A small-molecule ligand and the protein it binds are described below.
Small molecule (SMILES): Cc1n[nH]c2cc(Nc3nc(NC4CC4)c4occc4n3)ccc12

Sequence of chain 1.B:
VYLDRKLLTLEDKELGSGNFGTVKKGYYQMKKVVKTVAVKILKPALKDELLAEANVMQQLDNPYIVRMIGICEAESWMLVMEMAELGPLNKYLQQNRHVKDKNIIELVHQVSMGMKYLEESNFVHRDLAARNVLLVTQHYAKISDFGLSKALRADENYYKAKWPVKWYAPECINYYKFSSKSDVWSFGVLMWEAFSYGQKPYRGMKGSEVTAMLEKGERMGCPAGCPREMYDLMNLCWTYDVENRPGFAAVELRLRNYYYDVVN

Binding-site contacts:
Ligand atom C1 contacts residue GLU100 of chain 1.B at 3.7 Å.
Ligand atom C5 contacts residue LEU25 of chain 1.B at 3.8 Å (hydrophobic).
Ligand atom C18 contacts residue VAL81 of chain 1.B at 3.7 Å (hydrophobic).
Ligand atom C13 contacts residue ALA99 of chain 1.B at 3.7 Å (hydrophobic).
Ligand atom C1 contacts residue LEU101 of chain 1.B at 3.8 Å (hydrophobic).
Ligand atom N20 contacts residue VAL33 of chain 1.B at 3.6 Å.
Ligand atom C17 contacts residue VAL81 of chain 1.B at 3.6 Å (hydrophobic).
Ligand atom C1 contacts residue ALA99 of chain 1.B at 2.8 Å (hydrophobic).
Ligand atom C22 contacts residue LEU25 of chain 1.B at 3.3 Å (hydrophobic).
Ligand atom C21 contacts residue LEU25 of chain 1.B at 3.4 Å (hydrophobic).
Ligand atom N12 contacts residue ALA99 of chain 1.B at 2.8 Å (h-bond).
Ligand atom C4 contacts residue LEU25 of chain 1.B at 3.6 Å (hydrophobic).
Ligand atom C17 contacts residue MET96 of chain 1.B at 3.6 Å (hydrophobic).
Ligand atom C18 contacts residue LEU149 of chain 1.B at 3.8 Å (hydrophobic).
Ligand atom C11 contacts residue ALA48 of chain 1.B at 3.4 Å (hydrophobic).
Ligand atom C18 contacts residue GLU97 of chain 1.B at 3.1 Å.
Ligand atom C2 contacts residue GLY102 of chain 1.B at 3.7 Å.
Ligand atom C2 contacts residue ALA99 of chain 1.B at 3.1 Å (hydrophobic).
Ligand atom C22 contacts residue GLY26 of chain 1.B at 3.6 Å.
Ligand atom N8 contacts residue LEU25 of chain 1.B at 3.8 Å.
Ligand atom C23 contacts residue LEU25 of chain 1.B at 3.8 Å (hydrophobic).
Ligand atom C5 contacts residue GLY102 of chain 1.B at 3.7 Å.
Ligand atom C10 contacts residue LEU149 of chain 1.B at 3.5 Å (hydrophobic).
Ligand atom C18 contacts residue ALA48 of chain 1.B at 3.4 Å (hydrophobic).
Ligand atom C11 contacts residue ALA99 of chain 1.B at 3.7 Å (hydrophobic).
Ligand atom C6 contacts residue LEU101 of chain 1.B at 3.5 Å (hydrophobic).
Ligand atom C11 contacts residue LEU149 of chain 1.B at 3.4 Å (hydrophobic).
Ligand atom C3 contacts residue LEU25 of chain 1.B at 3.6 Å (hydrophobic).
Ligand atom N19 contacts residue MET98 of chain 1.B at 3.6 Å.
Ligand atom N19 contacts residue ALA99 of chain 1.B at 2.7 Å (h-bond).
Ligand atom C6 contacts residue GLY102 of chain 1.B at 3.4 Å.
Ligand atom C2 contacts residue LEU25 of chain 1.B at 3.7 Å (hydrophobic).
Ligand atom N12 contacts residue LEU149 of chain 1.B at 3.8 Å.
Ligand atom C1 contacts residue MET98 of chain 1.B at 3.7 Å (hydrophobic).
Ligand atom C10 contacts residue ALA48 of chain 1.B at 3.6 Å (hydrophobic).
Ligand atom C6 contacts residue GLU100 of chain 1.B at 3.7 Å.
Ligand atom C1 contacts residue GLY102 of chain 1.B at 3.3 Å.
Ligand atom C17 contacts residue ALA48 of chain 1.B at 3.7 Å (hydrophobic).
Ligand atom N7 contacts residue LEU25 of chain 1.B at 2.9 Å (h-bond).
Ligand atom N12 contacts residue ALA48 of chain 1.B at 3.8 Å.